Binding-site contacts:
Ligand atom SO3 contacts residue HIS120 of chain 1.A at 2.9 Å (h-bond).
Ligand atom AO1 contacts residue SER218 of chain 1.A at 3.1 Å (h-bond).
Ligand atom SO1 contacts residue TYR59 of chain 1.A at 3.2 Å (h-bond).
Ligand atom AO1 contacts residue LEU216 of chain 1.A at 2.8 Å (h-bond).
Ligand atom SC4 contacts residue EDO1 of chain 1.D at 3.3 Å.
Ligand atom OP1 contacts residue SER259 of chain 1.A at 3.2 Å.
Ligand atom NC5 contacts residue ILE256 of chain 1.A at 3.0 Å (hydrophobic).
Ligand atom NO1 contacts residue SER218 of chain 1.A at 2.7 Å (h-bond).
Ligand atom O3 contacts residue SER218 of chain 1.A at 3.2 Å.
Ligand atom AO4 contacts residue ASN222 of chain 1.A at 3.0 Å (h-bond).
Ligand atom NO9 contacts residue THR30 of chain 1.A at 3.3 Å (h-bond).
Ligand atom SC1 contacts residue TYR59 of chain 1.A at 3.2 Å (hydrophobic).
Ligand atom O2 contacts residue PRO257 of chain 1.A at 3.3 Å.
Ligand atom NO3 contacts residue THR30 of chain 1.A at 3.2 Å (h-bond).
Ligand atom SC2 contacts residue GLN187 of chain 1.A at 2.6 Å.
Ligand atom NO5 contacts residue SER214 of chain 1.A at 3.0 Å (h-bond).
Ligand atom AO3 contacts residue SER219 of chain 1.A at 2.7 Å (h-bond).
Ligand atom NO3 contacts residue LYS258 of chain 1.A at 3.3 Å.
Ligand atom SO3 contacts residue TYR59 of chain 1.A at 2.8 Å (h-bond).
Ligand atom AO2 contacts residue ARG264 of chain 1.A at 3.3 Å (salt-bridge).
Ligand atom NO3 contacts residue TRP31 of chain 1.A at 3.0 Å (h-bond).
Ligand atom OP2 contacts residue ARG264 of chain 1.A at 2.9 Å (salt-bridge).
Ligand atom AN7 contacts residue ASN268 of chain 1.A at 3.1 Å (h-bond).
Ligand atom NO4 contacts residue ILE256 of chain 1.A at 3.2 Å.
Ligand atom SC2 contacts residue TYR59 of chain 1.A at 3.3 Å (hydrophobic).
Ligand atom OP1 contacts residue LYS258 of chain 1.A at 2.7 Å (salt-bridge).
Ligand atom NO9 contacts residue ASP54 of chain 1.A at 2.8 Å (salt-bridge).
Ligand atom AN7 contacts residue LEU216 of chain 1.A at 3.3 Å.
Ligand atom OP2 contacts residue SER259 of chain 1.A at 2.6 Å (h-bond).
Ligand atom SO3 contacts residue EDO1 of chain 1.D at 2.5 Å (h-bond).
Ligand atom O2 contacts residue LYS258 of chain 1.A at 2.8 Å (salt-bridge).
Ligand atom SO2 contacts residue LEU294 of chain 1.A at 3.3 Å.
Ligand atom SC4 contacts residue HIS120 of chain 1.A at 3.3 Å.
Ligand atom AN contacts residue ASN268 of chain 1.A at 2.9 Å (h-bond).
Ligand atom NO1 contacts residue SER214 of chain 1.A at 2.8 Å (h-bond).
Ligand atom OP1 contacts residue THR260 of chain 1.A at 3.1 Å (h-bond).
Ligand atom AO1 contacts residue SER214 of chain 1.A at 3.0 Å.
Ligand atom NC4 contacts residue ILE256 of chain 1.A at 3.2 Å (hydrophobic).
Ligand atom AO1 contacts residue PRO215 of chain 1.A at 3.2 Å (h-bond).
Ligand atom AC8 contacts residue LYS258 of chain 1.A at 3.1 Å.

Sequence of chain 1.A:
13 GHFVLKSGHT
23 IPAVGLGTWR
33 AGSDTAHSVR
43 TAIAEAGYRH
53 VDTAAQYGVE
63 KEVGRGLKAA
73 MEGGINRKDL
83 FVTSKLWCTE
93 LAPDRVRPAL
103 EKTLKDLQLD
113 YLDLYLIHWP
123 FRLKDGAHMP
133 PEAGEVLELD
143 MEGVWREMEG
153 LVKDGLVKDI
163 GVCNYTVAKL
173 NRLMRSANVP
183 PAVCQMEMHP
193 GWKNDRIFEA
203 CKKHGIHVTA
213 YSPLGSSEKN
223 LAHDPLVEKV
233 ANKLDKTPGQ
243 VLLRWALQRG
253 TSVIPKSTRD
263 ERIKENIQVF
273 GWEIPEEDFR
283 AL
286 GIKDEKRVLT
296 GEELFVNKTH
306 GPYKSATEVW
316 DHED

A protein and the small-molecule ligand that binds it are described below.
Small molecule (SMILES): Nc1ncnc2c1ncn2[C@@H]1O[C@H](COP(=O)(O)OP(=O)(O)OC[C@H]2O[C@@H](OCCCC(=O)O)[C@H](O)[C@@H]2O)[C@@H](O)[C@H]1OP(=O)(O)O